A protein and the small-molecule ligand that binds it are described below.
Small molecule (SMILES): Cc1cc(C(=O)N[C@@H](CC(=O)N2CCCC[C@@H]2C)C(=O)N[C@@H](C)C(=O)NCc2ccc(F)cc2F)no1

Binding-site contacts:
Ligand atom C13 contacts residue ASP124 of chain 1.AA at 3.4 Å.
Ligand atom F34 contacts residue VAL53 of chain 1.Z at 3.4 Å.
Ligand atom C06 contacts residue ASP124 of chain 1.AA at 3.5 Å.
Ligand atom N28 contacts residue CIT1 of chain 1.NB at 3.5 Å (h-bond).
Ligand atom O19 contacts residue GLN22 of chain 1.Z at 3.4 Å.
Ligand atom O27 contacts residue THR21 of chain 1.Z at 2.9 Å (h-bond).
Ligand atom C08 contacts residue SER20 of chain 1.Z at 3.4 Å.
Ligand atom F34 contacts residue ARG32 of chain 1.Z at 3.5 Å.
Ligand atom C32 contacts residue LYS33 of chain 1.Z at 3.6 Å.
Ligand atom C13 contacts residue GLY128 of chain 1.AA at 3.4 Å.
Ligand atom C13 contacts residue PHE123 of chain 1.AA at 3.5 Å (hydrophobic).
Ligand atom C36 contacts residue ALA49 of chain 1.Z at 3.4 Å (hydrophobic).
Ligand atom C35 contacts residue ALA49 of chain 1.Z at 3.5 Å (hydrophobic).
Ligand atom F37 contacts residue ALA49 of chain 1.Z at 3.3 Å.
Ligand atom O27 contacts residue SER20 of chain 1.Z at 3.5 Å.
Ligand atom C32 contacts residue ILE45 of chain 1.Z at 3.3 Å (hydrophobic).
Ligand atom C08 contacts residue SER27 of chain 1.Z at 3.2 Å.
Ligand atom C29 contacts residue THR1 of chain 1.Z at 3.4 Å.
Ligand atom F34 contacts residue ALA52 of chain 1.Z at 3.4 Å.
Ligand atom F37 contacts residue SER20 of chain 1.Z at 3.4 Å.
Ligand atom C32 contacts residue ALA52 of chain 1.Z at 3.5 Å (hydrophobic).
Ligand atom O09 contacts residue SER27 of chain 1.Z at 2.6 Å (h-bond).
Ligand atom C14 contacts residue GLY128 of chain 1.AA at 3.5 Å.
Ligand atom N28 contacts residue GLY47 of chain 1.Z at 3.0 Å (h-bond).
Ligand atom C08 contacts residue ASP124 of chain 1.AA at 3.5 Å.
Ligand atom O09 contacts residue GLN22 of chain 1.Z at 2.7 Å (h-bond).
Ligand atom C04 contacts residue THR21 of chain 1.Z at 3.5 Å.
Ligand atom C07 contacts residue ASP124 of chain 1.AA at 3.1 Å.
Ligand atom C29 contacts residue ARG19 of chain 1.Z at 3.5 Å.
Ligand atom C14 contacts residue TRP129 of chain 1.AA at 3.5 Å (hydrophobic).
Ligand atom O24 contacts residue ALA125 of chain 1.AA at 3.2 Å.
Ligand atom C01 contacts residue CIT1 of chain 1.NB at 3.5 Å.
Ligand atom C07 contacts residue SER20 of chain 1.Z at 3.3 Å.
Ligand atom C06 contacts residue THR21 of chain 1.Z at 3.4 Å.
Ligand atom C31 contacts residue THR1 of chain 1.Z at 3.5 Å.
Ligand atom C16 contacts residue SER20 of chain 1.Z at 3.5 Å.
Ligand atom O05 contacts residue ALA49 of chain 1.Z at 3.0 Å (h-bond).
Ligand atom N03 contacts residue THR21 of chain 1.Z at 2.7 Å (h-bond).
Ligand atom C29 contacts residue CIT1 of chain 1.NB at 3.5 Å.
Ligand atom N17 contacts residue ASP124 of chain 1.AA at 2.8 Å (salt-bridge).

Sequence of chain 1.Z:
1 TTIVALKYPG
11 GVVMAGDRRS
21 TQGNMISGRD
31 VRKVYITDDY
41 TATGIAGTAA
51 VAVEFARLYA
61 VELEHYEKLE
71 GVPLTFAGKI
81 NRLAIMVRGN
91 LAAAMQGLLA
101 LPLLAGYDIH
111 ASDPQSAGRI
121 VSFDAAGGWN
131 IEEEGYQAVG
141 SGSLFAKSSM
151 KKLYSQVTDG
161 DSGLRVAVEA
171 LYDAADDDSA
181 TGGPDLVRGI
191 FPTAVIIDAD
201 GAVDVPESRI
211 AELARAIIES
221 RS

Sequence of chain 1.AA:
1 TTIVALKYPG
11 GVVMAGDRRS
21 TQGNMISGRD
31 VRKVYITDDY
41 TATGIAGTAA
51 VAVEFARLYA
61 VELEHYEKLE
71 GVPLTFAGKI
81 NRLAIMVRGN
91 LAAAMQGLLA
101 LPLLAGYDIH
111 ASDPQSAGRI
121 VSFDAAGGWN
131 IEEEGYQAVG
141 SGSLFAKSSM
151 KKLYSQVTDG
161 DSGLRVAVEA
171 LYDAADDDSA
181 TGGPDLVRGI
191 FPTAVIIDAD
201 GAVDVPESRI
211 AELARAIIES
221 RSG